A protein and the small-molecule ligand that binds it are described below.
Small molecule (SMILES): CC(=O)N[C@H]1[C@H](O[C@H]2[C@H](O)[C@@H](NC(C)=O)CO[C@@H]2CO)O[C@H](CO)[C@@H](O)[C@@H]1O

Sequence of chain 3.A:
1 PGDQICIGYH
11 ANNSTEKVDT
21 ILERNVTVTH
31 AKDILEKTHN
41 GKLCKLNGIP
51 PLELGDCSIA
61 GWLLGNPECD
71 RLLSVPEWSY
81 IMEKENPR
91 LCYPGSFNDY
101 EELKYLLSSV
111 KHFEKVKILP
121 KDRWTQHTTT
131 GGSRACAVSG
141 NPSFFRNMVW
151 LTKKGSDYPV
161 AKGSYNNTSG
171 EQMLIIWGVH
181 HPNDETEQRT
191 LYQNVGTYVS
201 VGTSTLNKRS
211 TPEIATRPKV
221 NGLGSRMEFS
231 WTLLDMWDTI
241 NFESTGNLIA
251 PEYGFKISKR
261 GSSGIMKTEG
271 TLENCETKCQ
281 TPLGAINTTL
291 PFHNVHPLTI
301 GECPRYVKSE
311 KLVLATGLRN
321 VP

Binding-site contacts:
Ligand atom C8 contacts residue TRP237 of chain 3.A at 3.6 Å (hydrophobic).
Ligand atom C6 contacts residue TRP237 of chain 3.A at 4.4 Å (hydrophobic).
Ligand atom O7 contacts residue THR239 of chain 3.A at 3.7 Å.
Ligand atom C5 contacts residue ASN166 of chain 3.A at 3.6 Å.
Ligand atom C7 contacts residue ASN166 of chain 3.A at 3.2 Å.
Ligand atom C2 contacts residue ASN166 of chain 3.A at 2.2 Å.
Ligand atom C1 contacts residue ASN166 of chain 3.A at 1.4 Å.
Ligand atom O5 contacts residue ASN166 of chain 3.A at 2.4 Å (h-bond).
Ligand atom O6 contacts residue TRP237 of chain 3.A at 3.9 Å.
Ligand atom N2 contacts residue ASN166 of chain 3.A at 2.7 Å (h-bond).
Ligand atom C4 contacts residue ASN166 of chain 3.A at 4.1 Å.
Ligand atom N2 contacts residue THR239 of chain 3.A at 4.0 Å.
Ligand atom C7 contacts residue THR239 of chain 3.A at 4.0 Å.
Ligand atom C3 contacts residue ASN166 of chain 3.A at 3.6 Å.
Ligand atom O7 contacts residue ASN166 of chain 3.A at 3.1 Å (h-bond).
Ligand atom C1 contacts residue TRP237 of chain 3.A at 4.2 Å (hydrophobic).
Ligand atom O6 contacts residue THR168 of chain 3.A at 3.8 Å.